Sequence of chain 1.C:
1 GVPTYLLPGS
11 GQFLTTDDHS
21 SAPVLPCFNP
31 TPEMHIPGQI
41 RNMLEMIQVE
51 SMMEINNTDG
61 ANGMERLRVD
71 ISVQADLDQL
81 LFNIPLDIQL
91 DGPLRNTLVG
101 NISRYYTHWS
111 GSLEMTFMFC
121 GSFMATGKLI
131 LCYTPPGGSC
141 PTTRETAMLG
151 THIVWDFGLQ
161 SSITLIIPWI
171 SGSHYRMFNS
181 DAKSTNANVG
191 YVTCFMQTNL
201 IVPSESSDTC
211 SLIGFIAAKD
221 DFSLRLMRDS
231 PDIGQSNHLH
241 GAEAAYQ

Binding-site contacts:
Ligand atom O10 contacts residue ARG270 of chain 1.A at 3.6 Å.
Ligand atom C2 contacts residue ASP91 of chain 1.C at 3.2 Å.
Ligand atom O6 contacts residue ALA273 of chain 1.A at 3.7 Å.
Ligand atom O2 contacts residue ASP91 of chain 1.C at 2.5 Å (salt-bridge).
Ligand atom C11 contacts residue PRO231 of chain 1.C at 3.5 Å (hydrophobic).
Ligand atom O1B contacts residue ARG104 of chain 1.C at 3.0 Å (salt-bridge).
Ligand atom O2 contacts residue PRO274 of chain 1.A at 3.4 Å.
Ligand atom O4 contacts residue ASP232 of chain 1.C at 2.8 Å (salt-bridge).
Ligand atom O6 contacts residue ASN283 of chain 1.A at 3.0 Å (h-bond).
Ligand atom O4 contacts residue ARG95 of chain 1.C at 3.5 Å.
Ligand atom N5 contacts residue ASN275 of chain 1.A at 3.4 Å (h-bond).
Ligand atom C4 contacts residue ASP232 of chain 1.C at 3.4 Å.
Ligand atom O10 contacts residue ASN275 of chain 1.A at 3.0 Å (h-bond).
Ligand atom C5 contacts residue ASN283 of chain 1.A at 3.8 Å.
Ligand atom C6 contacts residue ALA273 of chain 1.A at 3.8 Å (hydrophobic).
Ligand atom O3 contacts residue ASP91 of chain 1.C at 3.5 Å.
Ligand atom O5 contacts residue ASN283 of chain 1.A at 3.7 Å.
Ligand atom O4 contacts residue PRO231 of chain 1.C at 3.9 Å.
Ligand atom C3 contacts residue ARG104 of chain 1.C at 3.8 Å.
Ligand atom O2 contacts residue GLY282 of chain 1.A at 3.8 Å.
Ligand atom C5 contacts residue GLY282 of chain 1.A at 3.8 Å.
Ligand atom O4 contacts residue ASN275 of chain 1.A at 3.0 Å (h-bond).
Ligand atom C4 contacts residue PRO231 of chain 1.C at 3.6 Å (hydrophobic).
Ligand atom C4 contacts residue ASN275 of chain 1.A at 3.7 Å.
Ligand atom O6 contacts residue PRO274 of chain 1.A at 3.6 Å.
Ligand atom O6 contacts residue GLY282 of chain 1.A at 3.5 Å.
Ligand atom C5 contacts residue PRO274 of chain 1.A at 3.9 Å (hydrophobic).
Ligand atom C6 contacts residue GLY282 of chain 1.A at 3.6 Å.
Ligand atom C5 contacts residue PRO231 of chain 1.C at 3.7 Å (hydrophobic).
Ligand atom N5 contacts residue PRO231 of chain 1.C at 3.0 Å (h-bond).
Ligand atom C11 contacts residue ASP232 of chain 1.C at 3.6 Å.
Ligand atom C10 contacts residue PRO231 of chain 1.C at 3.8 Å (hydrophobic).
Ligand atom O7 contacts residue PRO274 of chain 1.A at 3.6 Å.
Ligand atom C6 contacts residue ASN283 of chain 1.A at 3.8 Å.
Ligand atom C11 contacts residue ILE233 of chain 1.C at 3.6 Å (hydrophobic).
Ligand atom C11 contacts residue GLY234 of chain 1.C at 3.8 Å.
Ligand atom C5 contacts residue ASN275 of chain 1.A at 3.5 Å.
Ligand atom C10 contacts residue ASN275 of chain 1.A at 3.3 Å.
Ligand atom C1 contacts residue ARG104 of chain 1.C at 3.8 Å.
Ligand atom C1 contacts residue ASN283 of chain 1.A at 3.4 Å.

The small molecule below binds the protein below.
Small molecule (SMILES): CC(=O)N[C@@H]1[C@@H](O)[C@H](O[C@@H]2O[C@H](CO)[C@H](O)[C@H](O[C@]3(C(=O)O)C[C@H](O)[C@@H](NC(C)=O)[C@H]([C@H](O)[C@H](O)CO)O3)[C@H]2O)[C@@H](CO)O[C@H]1O

Sequence of chain 1.A:
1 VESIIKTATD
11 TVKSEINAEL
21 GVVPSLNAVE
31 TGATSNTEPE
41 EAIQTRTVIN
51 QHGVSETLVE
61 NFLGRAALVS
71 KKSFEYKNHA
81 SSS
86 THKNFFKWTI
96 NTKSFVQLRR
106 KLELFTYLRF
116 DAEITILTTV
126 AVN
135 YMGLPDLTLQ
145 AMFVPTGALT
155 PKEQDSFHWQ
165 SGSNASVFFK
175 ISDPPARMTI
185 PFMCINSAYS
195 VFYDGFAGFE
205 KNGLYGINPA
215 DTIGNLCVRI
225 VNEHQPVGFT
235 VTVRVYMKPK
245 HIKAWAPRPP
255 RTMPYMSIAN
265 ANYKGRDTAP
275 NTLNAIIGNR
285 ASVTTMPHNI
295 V